A protein and the small-molecule ligand that binds it are described below.
Small molecule (SMILES): Nc1ncnc2[nH]cnc12

Sequence of chain 1.A:
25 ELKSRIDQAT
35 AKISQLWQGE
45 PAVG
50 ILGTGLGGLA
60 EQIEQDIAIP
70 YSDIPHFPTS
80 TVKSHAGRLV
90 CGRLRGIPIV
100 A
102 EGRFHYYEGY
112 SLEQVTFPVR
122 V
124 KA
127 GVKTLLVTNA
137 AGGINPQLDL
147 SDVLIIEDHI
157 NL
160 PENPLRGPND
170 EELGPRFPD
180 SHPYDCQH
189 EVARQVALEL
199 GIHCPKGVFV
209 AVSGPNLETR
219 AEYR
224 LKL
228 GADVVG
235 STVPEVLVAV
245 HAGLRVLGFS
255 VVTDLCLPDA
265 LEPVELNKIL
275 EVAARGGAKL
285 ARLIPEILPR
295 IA

Binding-site contacts:
Ligand atom C6 contacts residue TYR221 of chain 1.A at 3.9 Å (hydrophobic).
Ligand atom C6 contacts residue ASP258 of chain 1.A at 3.8 Å.
Ligand atom N3 contacts residue GLY233 of chain 1.A at 3.5 Å.
Ligand atom C4 contacts residue VAL232 of chain 1.A at 3.5 Å (hydrophobic).
Ligand atom C6 contacts residue GLU216 of chain 1.A at 3.4 Å.
Ligand atom C4 contacts residue GLY233 of chain 1.A at 4.0 Å.
Ligand atom C5 contacts residue GLY138 of chain 1.A at 3.4 Å.
Ligand atom C2 contacts residue GLU216 of chain 1.A at 3.2 Å.
Ligand atom N1 contacts residue VAL232 of chain 1.A at 3.9 Å.
Ligand atom N6 contacts residue GLU216 of chain 1.A at 3.5 Å (salt-bridge).
Ligand atom C8 contacts residue ASP258 of chain 1.A at 3.6 Å.
Ligand atom N3 contacts residue VAL232 of chain 1.A at 3.5 Å (h-bond).
Ligand atom C2 contacts residue VAL232 of chain 1.A at 3.8 Å (hydrophobic).
Ligand atom N7 contacts residue GLY138 of chain 1.A at 3.2 Å (h-bond).
Ligand atom N6 contacts residue TYR221 of chain 1.A at 2.9 Å (h-bond).
Ligand atom N9 contacts residue VAL232 of chain 1.A at 4.0 Å.
Ligand atom N1 contacts residue TYR221 of chain 1.A at 4.0 Å.
Ligand atom C8 contacts residue THR257 of chain 1.A at 3.4 Å.
Ligand atom C5 contacts residue VAL232 of chain 1.A at 3.8 Å (hydrophobic).
Ligand atom N1 contacts residue GLU216 of chain 1.A at 2.5 Å (salt-bridge).
Ligand atom C8 contacts residue ALA136 of chain 1.A at 3.7 Å (hydrophobic).
Ligand atom C2 contacts residue MSE234 of chain 1.A at 3.6 Å.
Ligand atom N7 contacts residue ALA137 of chain 1.A at 3.5 Å.
Ligand atom C5 contacts residue LEU215 of chain 1.A at 3.9 Å (hydrophobic).
Ligand atom N6 contacts residue CYS260 of chain 1.A at 3.5 Å (h-bond).
Ligand atom N7 contacts residue THR257 of chain 1.A at 3.7 Å.
Ligand atom C4 contacts residue GLY138 of chain 1.A at 4.0 Å.
Ligand atom N3 contacts residue MSE234 of chain 1.A at 3.6 Å.
Ligand atom N6 contacts residue ASP258 of chain 1.A at 2.9 Å (salt-bridge).
Ligand atom N9 contacts residue ALA137 of chain 1.A at 3.8 Å.
Ligand atom N6 contacts residue LEU215 of chain 1.A at 3.5 Å.
Ligand atom N6 contacts residue GLY138 of chain 1.A at 3.7 Å.
Ligand atom C8 contacts residue GLY138 of chain 1.A at 3.7 Å.
Ligand atom C6 contacts residue GLY138 of chain 1.A at 3.9 Å.
Ligand atom C8 contacts residue ALA137 of chain 1.A at 3.5 Å (hydrophobic).
Ligand atom N9 contacts residue ALA136 of chain 1.A at 3.3 Å (h-bond).
Ligand atom N1 contacts residue LEU215 of chain 1.A at 3.7 Å.
Ligand atom C5 contacts residue ASP258 of chain 1.A at 3.8 Å.
Ligand atom N7 contacts residue ASP258 of chain 1.A at 2.8 Å (salt-bridge).
Ligand atom C6 contacts residue LEU215 of chain 1.A at 3.4 Å (hydrophobic).